This protein binds this small molecule.
Small molecule (SMILES): CC(=O)N[C@@H]1[C@@H](O)[C@H](O)[C@@H](CO)O[C@H]1O

Sequence of chain 1.A:
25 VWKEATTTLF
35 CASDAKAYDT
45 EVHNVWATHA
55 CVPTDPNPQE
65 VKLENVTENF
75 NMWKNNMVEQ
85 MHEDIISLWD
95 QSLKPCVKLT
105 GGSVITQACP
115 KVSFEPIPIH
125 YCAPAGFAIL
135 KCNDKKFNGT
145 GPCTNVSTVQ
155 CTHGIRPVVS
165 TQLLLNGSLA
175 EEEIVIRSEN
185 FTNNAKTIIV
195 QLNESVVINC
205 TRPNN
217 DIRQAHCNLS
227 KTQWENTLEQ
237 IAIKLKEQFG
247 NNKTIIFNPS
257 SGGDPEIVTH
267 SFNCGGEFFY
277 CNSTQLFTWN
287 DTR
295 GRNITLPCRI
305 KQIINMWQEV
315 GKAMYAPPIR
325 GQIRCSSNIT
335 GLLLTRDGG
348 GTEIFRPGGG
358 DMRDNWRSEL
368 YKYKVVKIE

Binding-site contacts:
Ligand atom C2 contacts residue ASN197 of chain 1.A at 2.5 Å.
Ligand atom C3 contacts residue ASN197 of chain 1.A at 3.8 Å.
Ligand atom O5 contacts residue GLU176 of chain 1.A at 3.5 Å (salt-bridge).
Ligand atom C1 contacts residue GLU176 of chain 1.A at 4.2 Å.
Ligand atom O5 contacts residue ASN197 of chain 1.A at 2.1 Å (h-bond).
Ligand atom C6 contacts residue GLU176 of chain 1.A at 4.4 Å.
Ligand atom C2 contacts residue GLU198 of chain 1.A at 4.0 Å.
Ligand atom N2 contacts residue ASN197 of chain 1.A at 3.1 Å (h-bond).
Ligand atom N2 contacts residue GLU198 of chain 1.A at 3.5 Å.
Ligand atom O5 contacts residue GLU177 of chain 1.A at 3.7 Å.
Ligand atom C5 contacts residue GLU176 of chain 1.A at 4.3 Å.
Ligand atom C6 contacts residue GLU177 of chain 1.A at 4.4 Å.
Ligand atom C8 contacts residue GLU198 of chain 1.A at 3.8 Å.
Ligand atom O7 contacts residue GLU175 of chain 1.A at 4.0 Å.
Ligand atom C6 contacts residue ASN197 of chain 1.A at 4.5 Å.
Ligand atom C2 contacts residue GLU176 of chain 1.A at 4.4 Å.
Ligand atom C4 contacts residue ASN197 of chain 1.A at 4.1 Å.
Ligand atom O7 contacts residue ASN197 of chain 1.A at 3.7 Å.
Ligand atom C1 contacts residue ASN197 of chain 1.A at 1.4 Å.
Ligand atom C5 contacts residue ASN197 of chain 1.A at 3.5 Å.
Ligand atom C7 contacts residue ASN197 of chain 1.A at 3.7 Å.
Ligand atom C8 contacts residue ASN197 of chain 1.A at 3.9 Å.
Ligand atom C3 contacts residue GLU198 of chain 1.A at 4.2 Å.
Ligand atom O6 contacts residue GLU176 of chain 1.A at 3.4 Å (salt-bridge).
Ligand atom C1 contacts residue GLU198 of chain 1.A at 3.8 Å.
Ligand atom O6 contacts residue GLU177 of chain 1.A at 3.6 Å.
Ligand atom C7 contacts residue GLU198 of chain 1.A at 4.0 Å.